A protein and the small-molecule ligand that binds it are described below.
Small molecule (SMILES): Nc1ncnc2c1ncn2[C@@H]1O[C@H](CO[P](=O)(O)OP(=O)(O)O)[C@@H](O)[C@H]1OP(=O)(O)O

Binding-site contacts:
Ligand atom O2P contacts residue THR280 of chain 1.A at 2.5 Å (h-bond).
Ligand atom C1' contacts residue LEU211 of chain 1.A at 3.6 Å (hydrophobic).
Ligand atom C5' contacts residue GLY279 of chain 1.A at 3.4 Å.
Ligand atom N6 contacts residue ASN288 of chain 1.A at 3.4 Å (h-bond).
Ligand atom O1P contacts residue THR281 of chain 1.A at 2.8 Å (h-bond).
Ligand atom C6 contacts residue ASN285 of chain 1.A at 3.4 Å.
Ligand atom O1B contacts residue SER205 of chain 1.A at 2.9 Å (h-bond).
Ligand atom O2B contacts residue SER205 of chain 1.A at 3.4 Å.
Ligand atom O2A contacts residue SER205 of chain 1.A at 3.1 Å.
Ligand atom O4' contacts residue LEU211 of chain 1.A at 3.1 Å.
Ligand atom C8 contacts residue THR280 of chain 1.A at 3.7 Å.
Ligand atom O1B contacts residue GLY208 of chain 1.A at 3.7 Å.
Ligand atom C2' contacts residue GLY279 of chain 1.A at 3.8 Å.
Ligand atom N6 contacts residue ASN289 of chain 1.A at 3.0 Å (h-bond).
Ligand atom C5 contacts residue ASN285 of chain 1.A at 3.5 Å.
Ligand atom O2A contacts residue GLY208 of chain 1.A at 2.7 Å (h-bond).
Ligand atom PA contacts residue SER205 of chain 1.A at 3.7 Å.
Ligand atom O1A contacts residue PRO278 of chain 1.A at 3.3 Å.
Ligand atom N3 contacts residue LEU211 of chain 1.A at 3.2 Å.
Ligand atom N7 contacts residue ASN289 of chain 1.A at 3.2 Å (h-bond).
Ligand atom N3 contacts residue ASN285 of chain 1.A at 3.7 Å.
Ligand atom O5' contacts residue ILE207 of chain 1.A at 3.8 Å.
Ligand atom N7 contacts residue ASN285 of chain 1.A at 3.6 Å.
Ligand atom C4 contacts residue ASN285 of chain 1.A at 3.6 Å.
Ligand atom O5' contacts residue GLY208 of chain 1.A at 3.5 Å (h-bond).
Ligand atom C2 contacts residue LEU211 of chain 1.A at 3.7 Å (hydrophobic).
Ligand atom O2P contacts residue ASN285 of chain 1.A at 2.8 Å (h-bond).
Ligand atom P2' contacts residue THR280 of chain 1.A at 3.5 Å.
Ligand atom O3B contacts residue MET21 of chain 1.A at 3.8 Å.
Ligand atom N9 contacts residue LEU211 of chain 1.A at 3.7 Å.
Ligand atom O1A contacts residue GLY279 of chain 1.A at 2.6 Å (h-bond).
Ligand atom C8 contacts residue GLY279 of chain 1.A at 3.1 Å.
Ligand atom O1P contacts residue THR280 of chain 1.A at 3.4 Å (h-bond).
Ligand atom N1 contacts residue ASN285 of chain 1.A at 3.7 Å.
Ligand atom C2 contacts residue ASN285 of chain 1.A at 3.7 Å.
Ligand atom C4 contacts residue LEU211 of chain 1.A at 3.5 Å (hydrophobic).
Ligand atom O2A contacts residue PRO206 of chain 1.A at 3.5 Å (h-bond).
Ligand atom N6 contacts residue ASN285 of chain 1.A at 3.3 Å.
Ligand atom O3P contacts residue LYS282 of chain 1.A at 3.1 Å.
Ligand atom O2A contacts residue ILE207 of chain 1.A at 3.2 Å (h-bond).

Sequence of chain 1.A:
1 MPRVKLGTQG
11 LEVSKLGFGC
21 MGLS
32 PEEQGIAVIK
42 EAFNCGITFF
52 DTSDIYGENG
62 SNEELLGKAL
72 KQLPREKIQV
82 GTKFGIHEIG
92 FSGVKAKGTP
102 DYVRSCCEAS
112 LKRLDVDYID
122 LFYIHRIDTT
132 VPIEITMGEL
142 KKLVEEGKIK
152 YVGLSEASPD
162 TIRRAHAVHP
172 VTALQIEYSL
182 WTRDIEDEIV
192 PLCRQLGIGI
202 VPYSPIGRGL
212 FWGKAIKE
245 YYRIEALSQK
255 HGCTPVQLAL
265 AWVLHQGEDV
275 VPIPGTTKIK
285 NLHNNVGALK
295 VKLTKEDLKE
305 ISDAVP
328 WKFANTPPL